Sequence of chain 1.E:
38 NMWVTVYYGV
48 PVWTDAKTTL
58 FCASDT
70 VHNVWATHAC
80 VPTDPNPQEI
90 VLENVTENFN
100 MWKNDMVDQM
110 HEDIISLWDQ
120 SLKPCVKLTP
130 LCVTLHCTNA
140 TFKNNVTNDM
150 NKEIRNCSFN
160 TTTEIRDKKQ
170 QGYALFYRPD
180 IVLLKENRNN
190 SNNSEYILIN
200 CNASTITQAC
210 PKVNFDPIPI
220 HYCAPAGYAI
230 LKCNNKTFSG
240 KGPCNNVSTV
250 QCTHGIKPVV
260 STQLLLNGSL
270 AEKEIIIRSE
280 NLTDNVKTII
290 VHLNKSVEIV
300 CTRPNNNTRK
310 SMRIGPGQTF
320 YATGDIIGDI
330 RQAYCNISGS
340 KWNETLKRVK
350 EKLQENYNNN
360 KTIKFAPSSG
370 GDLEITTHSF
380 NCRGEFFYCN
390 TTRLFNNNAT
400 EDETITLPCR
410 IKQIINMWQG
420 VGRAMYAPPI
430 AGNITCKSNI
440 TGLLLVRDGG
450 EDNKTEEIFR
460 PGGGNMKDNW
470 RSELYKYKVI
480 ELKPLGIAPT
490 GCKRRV

Sequence of chain 1.G:
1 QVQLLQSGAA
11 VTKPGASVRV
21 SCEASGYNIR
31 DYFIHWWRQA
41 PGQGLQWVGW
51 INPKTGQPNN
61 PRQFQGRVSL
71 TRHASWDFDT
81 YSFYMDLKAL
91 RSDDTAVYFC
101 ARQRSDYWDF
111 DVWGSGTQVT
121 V

Sequence of chain 1.I:
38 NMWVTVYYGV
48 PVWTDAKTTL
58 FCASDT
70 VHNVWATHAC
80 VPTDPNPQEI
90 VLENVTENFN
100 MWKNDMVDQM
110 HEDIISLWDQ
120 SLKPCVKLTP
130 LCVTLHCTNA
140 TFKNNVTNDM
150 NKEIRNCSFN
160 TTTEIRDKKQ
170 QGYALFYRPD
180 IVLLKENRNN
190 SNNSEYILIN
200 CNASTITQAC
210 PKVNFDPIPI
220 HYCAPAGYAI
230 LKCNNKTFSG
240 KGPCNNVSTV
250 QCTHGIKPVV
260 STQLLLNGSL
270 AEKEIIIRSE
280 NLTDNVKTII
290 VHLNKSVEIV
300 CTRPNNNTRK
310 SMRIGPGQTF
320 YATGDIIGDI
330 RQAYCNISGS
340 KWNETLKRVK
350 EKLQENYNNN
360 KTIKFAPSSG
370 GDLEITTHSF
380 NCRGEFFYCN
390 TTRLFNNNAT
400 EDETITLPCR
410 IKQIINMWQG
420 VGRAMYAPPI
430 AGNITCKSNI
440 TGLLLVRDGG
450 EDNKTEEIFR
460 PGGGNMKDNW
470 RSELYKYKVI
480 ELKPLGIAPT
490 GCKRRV

The protein below binds the small molecule below.
Small molecule (SMILES): CC(=O)N[C@H]1[C@H](O[C@H]2[C@H](O)[C@@H](NC(C)=O)CO[C@@H]2CO[C@@H]2O[C@@H](C)[C@@H](O)[C@@H](O)[C@@H]2O)O[C@H](CO)[C@@H](O[C@@H]2O[C@H](CO)[C@@H](O)[C@H](O)[C@@H]2O)[C@@H]1O

Binding-site contacts:
Ligand atom C1 contacts residue LEU182 of chain 1.E at 4.5 Å (hydrophobic).
Ligand atom N2 contacts residue ASN201 of chain 1.E at 2.9 Å (h-bond).
Ligand atom C2 contacts residue ASN201 of chain 1.E at 2.5 Å.
Ligand atom C5 contacts residue ASN201 of chain 1.E at 4.5 Å.
Ligand atom C6 contacts residue VAL181 of chain 1.E at 4.1 Å (hydrophobic).
Ligand atom C8 contacts residue ARG312 of chain 1.I at 3.8 Å.
Ligand atom C6 contacts residue GLU163 of chain 1.I at 3.6 Å.
Ligand atom C8 contacts residue VAL181 of chain 1.E at 3.9 Å (hydrophobic).
Ligand atom C7 contacts residue ASN201 of chain 1.E at 3.7 Å.
Ligand atom C1 contacts residue LEU183 of chain 1.E at 3.4 Å (hydrophobic).
Ligand atom O2 contacts residue LEU182 of chain 1.E at 2.8 Å (h-bond).
Ligand atom C8 contacts residue ASN201 of chain 1.E at 4.4 Å.
Ligand atom O5 contacts residue ASN201 of chain 1.E at 2.4 Å (h-bond).
Ligand atom C4 contacts residue ASN201 of chain 1.E at 4.2 Å.
Ligand atom O6 contacts residue ILE196 of chain 1.E at 4.5 Å.
Ligand atom O7 contacts residue ARG312 of chain 1.I at 3.6 Å.
Ligand atom O2 contacts residue LEU183 of chain 1.E at 3.8 Å.
Ligand atom C2 contacts residue LEU183 of chain 1.E at 3.6 Å (hydrophobic).
Ligand atom C2 contacts residue LEU182 of chain 1.E at 4.0 Å (hydrophobic).
Ligand atom C1 contacts residue ASN201 of chain 1.E at 1.4 Å.
Ligand atom O5 contacts residue ASN201 of chain 1.E at 4.2 Å.
Ligand atom C6 contacts residue ASN201 of chain 1.E at 4.2 Å.
Ligand atom N2 contacts residue ALA202 of chain 1.E at 4.3 Å.
Ligand atom C5 contacts residue ASN201 of chain 1.E at 3.7 Å.
Ligand atom O7 contacts residue ASN201 of chain 1.E at 4.1 Å.
Ligand atom C8 contacts residue ALA202 of chain 1.E at 4.0 Å (hydrophobic).
Ligand atom C3 contacts residue ASN201 of chain 1.E at 3.8 Å.
Ligand atom O6 contacts residue VAL181 of chain 1.E at 3.6 Å.
Ligand atom O4 contacts residue LEU183 of chain 1.E at 4.2 Å.
Ligand atom O5 contacts residue LEU183 of chain 1.E at 3.5 Å.
Ligand atom C8 contacts residue TRP76 of chain 1.G at 3.4 Å (hydrophobic).
Ligand atom O6 contacts residue LEU183 of chain 1.E at 4.5 Å.
Ligand atom C7 contacts residue ARG312 of chain 1.I at 4.2 Å.